Binding-site contacts:
Ligand atom O4 contacts residue TRP357 of chain 1.A at 4.5 Å.
Ligand atom C4 contacts residue ASN65 of chain 1.A at 4.2 Å.
Ligand atom O5 contacts residue ASN65 of chain 1.A at 2.3 Å (h-bond).
Ligand atom C1 contacts residue ASN65 of chain 1.A at 1.4 Å.
Ligand atom C5 contacts residue TRP357 of chain 1.A at 4.4 Å (hydrophobic).
Ligand atom C8 contacts residue TRP357 of chain 1.A at 3.4 Å (hydrophobic).
Ligand atom N2 contacts residue ASN65 of chain 1.A at 2.9 Å (h-bond).
Ligand atom C2 contacts residue ASN65 of chain 1.A at 2.5 Å.
Ligand atom O7 contacts residue ASN65 of chain 1.A at 3.5 Å (h-bond).
Ligand atom C2 contacts residue TRP357 of chain 1.A at 4.3 Å (hydrophobic).
Ligand atom C5 contacts residue ASN65 of chain 1.A at 3.6 Å.
Ligand atom C7 contacts residue ASN65 of chain 1.A at 3.4 Å.
Ligand atom C3 contacts residue TRP357 of chain 1.A at 4.0 Å (hydrophobic).
Ligand atom C3 contacts residue ASN65 of chain 1.A at 3.8 Å.
Ligand atom N2 contacts residue TRP357 of chain 1.A at 3.4 Å (h-bond).
Ligand atom C1 contacts residue TRP357 of chain 1.A at 3.9 Å (hydrophobic).
Ligand atom C7 contacts residue TRP357 of chain 1.A at 3.9 Å (hydrophobic).

The small molecule below binds the protein below.
Small molecule (SMILES): CC(=O)N[C@@H]1[C@@H](O)[C@H](O)[C@@H](CO)O[C@H]1O

Sequence of chain 1.A:
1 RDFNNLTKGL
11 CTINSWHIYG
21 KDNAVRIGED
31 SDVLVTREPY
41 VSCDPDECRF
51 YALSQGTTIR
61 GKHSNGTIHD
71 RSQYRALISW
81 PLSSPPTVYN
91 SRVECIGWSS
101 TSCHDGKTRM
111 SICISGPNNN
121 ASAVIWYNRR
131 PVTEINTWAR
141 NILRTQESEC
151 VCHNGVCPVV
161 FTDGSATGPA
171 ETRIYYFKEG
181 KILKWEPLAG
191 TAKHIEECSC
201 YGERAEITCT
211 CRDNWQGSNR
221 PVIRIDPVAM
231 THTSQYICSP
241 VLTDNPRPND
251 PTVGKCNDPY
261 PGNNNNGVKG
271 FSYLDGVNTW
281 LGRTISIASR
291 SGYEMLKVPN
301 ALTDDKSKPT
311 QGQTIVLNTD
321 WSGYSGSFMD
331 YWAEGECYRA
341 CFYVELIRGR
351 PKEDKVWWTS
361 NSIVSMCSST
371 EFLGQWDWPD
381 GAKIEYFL